Binding-site contacts:
Ligand atom C2 contacts residue PHE113 of chain 1.A at 3.7 Å (hydrophobic).
Ligand atom OP1 contacts residue LYS59 of chain 1.A at 3.7 Å.
Ligand atom O3' contacts residue HIS73 of chain 1.A at 3.2 Å (h-bond).
Ligand atom N2 contacts residue MET76 of chain 1.A at 3.3 Å.
Ligand atom P contacts residue ASN173 of chain 1.A at 3.7 Å.
Ligand atom P contacts residue TYR241 of chain 1.A at 3.2 Å.
Ligand atom S contacts residue THR166 of chain 1.A at 3.5 Å.
Ligand atom N2 contacts residue ARG75 of chain 1.A at 3.4 Å (salt-bridge).
Ligand atom C8' contacts residue ALA131 of chain 1.A at 3.3 Å (hydrophobic).
Ligand atom O4' contacts residue ARG75 of chain 1.A at 3.2 Å (salt-bridge).
Ligand atom C7' contacts residue PRO129 of chain 1.A at 3.1 Å (hydrophobic).
Ligand atom C8' contacts residue LEU133 of chain 1.A at 3.4 Å (hydrophobic).
Ligand atom OP1 contacts residue PRO128 of chain 1.A at 3.7 Å.
Ligand atom N2 contacts residue PHE113 of chain 1.A at 3.5 Å.
Ligand atom C8' contacts residue CYS165 of chain 1.A at 3.5 Å (hydrophobic).
Ligand atom N3 contacts residue ARG75 of chain 1.A at 3.1 Å (salt-bridge).
Ligand atom C5' contacts residue PRO129 of chain 1.A at 3.5 Å (hydrophobic).
Ligand atom O4' contacts residue ARG75 of chain 1.A at 3.5 Å.
Ligand atom OP1 contacts residue ASN173 of chain 1.A at 3.1 Å (h-bond).
Ligand atom C5' contacts residue ARG263 of chain 1.A at 3.7 Å.
Ligand atom OP2 contacts residue ARG263 of chain 1.A at 2.6 Å (salt-bridge).
Ligand atom N3 contacts residue MET76 of chain 1.A at 3.6 Å.
Ligand atom O3' contacts residue ARG263 of chain 1.A at 3.6 Å.
Ligand atom C5' contacts residue HIS73 of chain 1.A at 3.4 Å.
Ligand atom C8' contacts residue PRO129 of chain 1.A at 3.4 Å (hydrophobic).
Ligand atom O8 contacts residue ARG263 of chain 1.A at 2.8 Å (salt-bridge).
Ligand atom C5' contacts residue TYR241 of chain 1.A at 3.7 Å (hydrophobic).
Ligand atom S contacts residue CYS165 of chain 1.A at 2.0 Å (h-bond).
Ligand atom OP1 contacts residue HIS73 of chain 1.A at 3.0 Å (h-bond).
Ligand atom P contacts residue HIS73 of chain 1.A at 3.6 Å.
Ligand atom O5' contacts residue TYR241 of chain 1.A at 3.0 Å (h-bond).
Ligand atom O3' contacts residue LYS59 of chain 1.A at 3.6 Å.
Ligand atom C3' contacts residue ARG263 of chain 1.A at 3.2 Å.
Ligand atom N4' contacts residue PRO129 of chain 1.A at 2.6 Å (h-bond).
Ligand atom OP2 contacts residue ASN173 of chain 1.A at 3.3 Å (h-bond).
Ligand atom C7' contacts residue ALA131 of chain 1.A at 3.4 Å (hydrophobic).
Ligand atom OP1 contacts residue GLY172 of chain 1.A at 3.0 Å.
Ligand atom P contacts residue ARG263 of chain 1.A at 3.7 Å.
Ligand atom C2 contacts residue PHE113 of chain 1.A at 3.6 Å (hydrophobic).
Ligand atom OP2 contacts residue TYR241 of chain 1.A at 2.5 Å (h-bond).

This protein binds this small molecule.
Small molecule (SMILES): Cc1cn([C@H]2C[C@H](O[P](=O)(O)OC[C@H]3O[C@@H](n4cnc5c(N)ncnc54)C[C@@H]3O)[C@@H](CO[P](=O)(O)O[C@H]3C[C@H](n4ccc(N)nc4=O)O[C@@H]3CO[P](=O)(NCCS)O[C@H]3C[C@H](n4cc(C)c(=O)[nH]c4=O)O[C@@H]3CO[P](=O)(O)O[C@H]3C[C@H](n4cnc5c(=O)nc(N)[nH]c54)O[C@@H]3CO[P](=O)(O)O[C@H]3C[C@H](n4c(=O)[nH]c5c(=O)[nH]c(N)nc54)O[C@@H]3CO[P](=O)(O)O[C@H]3C[C@H](n4cnc5c(N)ncnc54)O[C@@H]3CO[P](=O)(O)O[C@H]3C[C@H](n4ccc(N)nc4=O)O[C@@H]3COP(=O)=O)O2)c(=O)[nH]c1=O

Sequence of chain 1.A:
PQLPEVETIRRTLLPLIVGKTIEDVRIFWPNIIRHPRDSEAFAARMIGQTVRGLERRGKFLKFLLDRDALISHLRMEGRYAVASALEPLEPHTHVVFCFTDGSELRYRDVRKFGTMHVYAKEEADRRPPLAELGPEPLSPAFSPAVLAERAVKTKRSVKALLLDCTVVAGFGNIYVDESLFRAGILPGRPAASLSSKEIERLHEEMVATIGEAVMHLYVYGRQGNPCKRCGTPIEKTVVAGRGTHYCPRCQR